Sequence of chain 1.C:
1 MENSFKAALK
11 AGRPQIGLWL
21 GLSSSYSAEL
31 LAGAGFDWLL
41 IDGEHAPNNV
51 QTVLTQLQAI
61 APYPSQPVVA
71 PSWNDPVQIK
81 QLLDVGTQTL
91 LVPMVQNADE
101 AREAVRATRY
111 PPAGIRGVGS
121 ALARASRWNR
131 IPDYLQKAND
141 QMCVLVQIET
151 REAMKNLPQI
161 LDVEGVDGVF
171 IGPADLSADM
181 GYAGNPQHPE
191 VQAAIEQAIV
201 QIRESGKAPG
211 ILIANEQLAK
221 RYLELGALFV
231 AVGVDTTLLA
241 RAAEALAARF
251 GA

A small-molecule ligand and the protein it binds are described below.
Small molecule (SMILES): CC(=O)C(=O)O

Sequence of chain 1.A:
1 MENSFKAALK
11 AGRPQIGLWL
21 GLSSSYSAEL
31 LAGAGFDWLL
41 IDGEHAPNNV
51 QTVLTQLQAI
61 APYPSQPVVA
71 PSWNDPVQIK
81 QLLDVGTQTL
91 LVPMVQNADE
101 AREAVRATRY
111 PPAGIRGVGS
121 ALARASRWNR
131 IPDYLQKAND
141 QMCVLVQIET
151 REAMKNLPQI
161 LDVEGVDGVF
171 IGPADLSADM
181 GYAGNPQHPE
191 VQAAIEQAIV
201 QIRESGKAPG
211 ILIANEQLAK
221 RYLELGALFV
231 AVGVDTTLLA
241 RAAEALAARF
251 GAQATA

Binding-site contacts:
Ligand atom O contacts residue GLY172 of chain 1.C at 3.6 Å.
Ligand atom CA contacts residue GLU149 of chain 1.C at 3.6 Å.
Ligand atom C contacts residue PRO173 of chain 1.C at 3.8 Å (hydrophobic).
Ligand atom CB contacts residue LEU212 of chain 1.C at 4.1 Å (hydrophobic).
Ligand atom CA contacts residue GLY172 of chain 1.C at 3.7 Å.
Ligand atom C contacts residue GLY172 of chain 1.C at 3.4 Å.
Ligand atom CB contacts residue GLY172 of chain 1.C at 4.0 Å.
Ligand atom O3 contacts residue ASP175 of chain 1.C at 4.1 Å.
Ligand atom C contacts residue CO1 of chain 1.L at 2.8 Å.
Ligand atom O3 contacts residue CO1 of chain 1.L at 2.1 Å.
Ligand atom CA contacts residue CO1 of chain 1.L at 2.8 Å.
Ligand atom CB contacts residue GLN147 of chain 1.C at 3.9 Å.
Ligand atom O contacts residue ASP175 of chain 1.C at 3.0 Å (salt-bridge).
Ligand atom O contacts residue VAL118 of chain 1.A at 4.0 Å.
Ligand atom O3 contacts residue GLY172 of chain 1.C at 4.3 Å.
Ligand atom CB contacts residue CO1 of chain 1.L at 4.2 Å.
Ligand atom C contacts residue ALA174 of chain 1.C at 3.7 Å (hydrophobic).
Ligand atom O3 contacts residue GLU149 of chain 1.C at 3.0 Å (salt-bridge).
Ligand atom OXT contacts residue ASP175 of chain 1.C at 4.1 Å.
Ligand atom CB contacts residue PRO173 of chain 1.C at 4.5 Å (hydrophobic).
Ligand atom OXT contacts residue ALA174 of chain 1.C at 2.9 Å (h-bond).
Ligand atom CB contacts residue PHE170 of chain 1.C at 3.5 Å (hydrophobic).
Ligand atom OXT contacts residue CO1 of chain 1.L at 4.1 Å.
Ligand atom CA contacts residue GLN147 of chain 1.C at 3.6 Å.
Ligand atom CB contacts residue TRP19 of chain 1.C at 3.9 Å (hydrophobic).
Ligand atom O contacts residue GLU149 of chain 1.C at 2.9 Å (salt-bridge).
Ligand atom O contacts residue ALA174 of chain 1.C at 3.6 Å.
Ligand atom O3 contacts residue GLU44 of chain 1.C at 4.4 Å.
Ligand atom OXT contacts residue PRO173 of chain 1.C at 3.1 Å (h-bond).
Ligand atom O3 contacts residue GLN147 of chain 1.C at 2.9 Å (h-bond).
Ligand atom C contacts residue ASP175 of chain 1.C at 4.0 Å.
Ligand atom CA contacts residue PHE170 of chain 1.C at 4.3 Å (hydrophobic).
Ligand atom O contacts residue CO1 of chain 1.L at 2.1 Å.
Ligand atom C contacts residue GLU149 of chain 1.C at 3.5 Å.
Ligand atom O contacts residue PRO173 of chain 1.C at 4.2 Å.
Ligand atom OXT contacts residue GLY172 of chain 1.C at 3.3 Å.